Sequence of chain 1.A:
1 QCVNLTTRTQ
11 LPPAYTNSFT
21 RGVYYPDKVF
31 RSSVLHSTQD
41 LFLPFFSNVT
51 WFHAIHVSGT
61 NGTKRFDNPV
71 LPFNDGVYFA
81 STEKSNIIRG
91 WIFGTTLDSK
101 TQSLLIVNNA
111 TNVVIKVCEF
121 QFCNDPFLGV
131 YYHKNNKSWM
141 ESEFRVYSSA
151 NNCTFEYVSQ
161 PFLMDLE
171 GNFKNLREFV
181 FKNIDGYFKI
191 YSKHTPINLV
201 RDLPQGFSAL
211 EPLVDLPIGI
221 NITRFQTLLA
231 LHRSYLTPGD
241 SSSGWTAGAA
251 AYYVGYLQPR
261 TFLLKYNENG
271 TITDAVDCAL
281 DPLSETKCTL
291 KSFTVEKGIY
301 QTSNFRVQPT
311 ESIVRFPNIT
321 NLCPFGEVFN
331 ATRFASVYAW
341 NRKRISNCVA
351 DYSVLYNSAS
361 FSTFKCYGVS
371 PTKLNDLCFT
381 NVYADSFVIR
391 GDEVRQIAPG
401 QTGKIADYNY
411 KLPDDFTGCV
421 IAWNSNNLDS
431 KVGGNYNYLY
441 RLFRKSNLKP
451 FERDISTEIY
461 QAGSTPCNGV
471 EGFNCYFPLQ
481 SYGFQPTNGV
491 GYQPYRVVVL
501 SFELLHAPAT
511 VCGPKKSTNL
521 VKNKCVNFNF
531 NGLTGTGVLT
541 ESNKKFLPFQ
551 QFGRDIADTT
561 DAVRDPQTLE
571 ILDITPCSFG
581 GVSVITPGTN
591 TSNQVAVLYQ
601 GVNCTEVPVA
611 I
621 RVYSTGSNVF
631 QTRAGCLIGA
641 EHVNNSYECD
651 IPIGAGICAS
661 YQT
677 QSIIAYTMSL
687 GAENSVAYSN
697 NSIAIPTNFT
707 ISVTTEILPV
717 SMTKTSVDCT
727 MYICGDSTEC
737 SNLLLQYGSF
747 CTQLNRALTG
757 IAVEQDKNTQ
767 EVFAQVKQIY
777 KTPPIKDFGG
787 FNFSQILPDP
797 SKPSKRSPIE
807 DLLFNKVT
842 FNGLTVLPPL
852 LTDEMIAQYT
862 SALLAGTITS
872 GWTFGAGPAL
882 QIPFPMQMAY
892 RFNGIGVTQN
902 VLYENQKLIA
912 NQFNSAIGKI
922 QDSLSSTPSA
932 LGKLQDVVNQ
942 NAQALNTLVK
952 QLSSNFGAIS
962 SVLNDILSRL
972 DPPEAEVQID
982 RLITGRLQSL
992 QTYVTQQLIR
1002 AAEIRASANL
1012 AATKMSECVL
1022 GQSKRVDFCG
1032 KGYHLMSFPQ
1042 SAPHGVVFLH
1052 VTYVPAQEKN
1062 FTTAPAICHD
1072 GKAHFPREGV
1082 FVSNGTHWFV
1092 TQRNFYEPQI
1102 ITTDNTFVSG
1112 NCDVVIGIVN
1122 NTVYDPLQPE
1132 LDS

Binding-site contacts:
Ligand atom C6 contacts residue ASN1061 of chain 1.A at 4.4 Å.
Ligand atom C8 contacts residue ASN1061 of chain 1.A at 4.2 Å.
Ligand atom C2 contacts residue ASN1061 of chain 1.A at 2.4 Å.
Ligand atom C6 contacts residue ALA693 of chain 1.A at 3.5 Å (hydrophobic).
Ligand atom O7 contacts residue ASN1061 of chain 1.A at 3.9 Å.
Ligand atom C1 contacts residue ASN1061 of chain 1.A at 1.4 Å.
Ligand atom C7 contacts residue ASN1061 of chain 1.A at 3.4 Å.
Ligand atom C4 contacts residue ASN1061 of chain 1.A at 4.3 Å.
Ligand atom C5 contacts residue ASN1061 of chain 1.A at 3.8 Å.
Ligand atom O6 contacts residue ALA693 of chain 1.A at 4.2 Å.
Ligand atom C3 contacts residue ASN1061 of chain 1.A at 3.8 Å.
Ligand atom N2 contacts residue ASN1061 of chain 1.A at 2.6 Å (h-bond).
Ligand atom O4 contacts residue ALA693 of chain 1.A at 4.5 Å.
Ligand atom O5 contacts residue ASN1061 of chain 1.A at 2.4 Å (h-bond).

The small molecule below binds the protein below.
Small molecule (SMILES): CC(=O)N[C@@H]1[C@@H](O)[C@H](O)[C@@H](CO)O[C@H]1O